The protein below binds the small molecule below.
Small molecule (SMILES): O=C(Cc1ccc(O)cc1)Nc1ncc(-c2ccc(O)cc2)nc1Cc1ccccc1

Sequence of chain 1.B:
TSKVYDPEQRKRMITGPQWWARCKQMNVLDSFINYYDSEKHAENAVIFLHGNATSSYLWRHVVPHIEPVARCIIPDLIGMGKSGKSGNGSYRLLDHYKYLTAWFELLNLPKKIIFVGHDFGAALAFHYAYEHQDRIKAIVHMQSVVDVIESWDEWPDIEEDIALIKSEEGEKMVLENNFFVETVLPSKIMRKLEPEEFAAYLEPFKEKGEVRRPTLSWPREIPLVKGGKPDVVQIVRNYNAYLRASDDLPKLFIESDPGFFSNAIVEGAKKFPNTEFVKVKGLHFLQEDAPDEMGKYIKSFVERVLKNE

Binding-site contacts:
Ligand atom C5 contacts residue PHE262 of chain 1.B at 3.8 Å (hydrophobic).
Ligand atom C10 contacts residue ILE223 of chain 1.B at 3.7 Å (hydrophobic).
Ligand atom C19 contacts residue PHE261 of chain 1.B at 3.8 Å (hydrophobic).
Ligand atom N1 contacts residue TRP156 of chain 1.B at 3.6 Å.
Ligand atom C16 contacts residue ILE150 of chain 1.B at 3.7 Å (hydrophobic).
Ligand atom O17 contacts residue TRP156 of chain 1.B at 3.8 Å.
Ligand atom C30 contacts residue ILE266 of chain 1.B at 3.4 Å (hydrophobic).
Ligand atom C2 contacts residue ILE223 of chain 1.B at 3.7 Å (hydrophobic).
Ligand atom C14 contacts residue ASP148 of chain 1.B at 3.7 Å.
Ligand atom C14 contacts residue TRP156 of chain 1.B at 3.5 Å (hydrophobic).
Ligand atom O17 contacts residue ASP148 of chain 1.B at 3.5 Å (salt-bridge).
Ligand atom C29 contacts residue HIS285 of chain 1.B at 3.6 Å.
Ligand atom C15 contacts residue ILE150 of chain 1.B at 3.7 Å (hydrophobic).
Ligand atom C15 contacts residue ASP148 of chain 1.B at 3.1 Å.
Ligand atom C30 contacts residue HIS285 of chain 1.B at 3.5 Å.
Ligand atom C13 contacts residue TRP156 of chain 1.B at 3.5 Å (hydrophobic).
Ligand atom C13 contacts residue SER145 of chain 1.B at 3.3 Å.
Ligand atom C12 contacts residue TRP156 of chain 1.B at 3.9 Å (hydrophobic).
Ligand atom C30 contacts residue GLN144 of chain 1.B at 3.4 Å.
Ligand atom C6 contacts residue PHE262 of chain 1.B at 3.8 Å (hydrophobic).
Ligand atom N4 contacts residue ILE159 of chain 1.B at 3.4 Å.
Ligand atom C12 contacts residue VAL146 of chain 1.B at 3.8 Å (hydrophobic).
Ligand atom C31 contacts residue GLN144 of chain 1.B at 3.5 Å.
Ligand atom C29 contacts residue ILE266 of chain 1.B at 3.5 Å (hydrophobic).
Ligand atom C14 contacts residue VAL146 of chain 1.B at 3.9 Å (hydrophobic).
Ligand atom N7 contacts residue PHE261 of chain 1.B at 3.8 Å.
Ligand atom C28 contacts residue HIS285 of chain 1.B at 3.9 Å.
Ligand atom O33 contacts residue PHE121 of chain 1.B at 3.9 Å.
Ligand atom C16 contacts residue PRO224 of chain 1.B at 3.6 Å (hydrophobic).
Ligand atom N4 contacts residue TRP156 of chain 1.B at 3.8 Å.
Ligand atom O33 contacts residue ILE223 of chain 1.B at 3.9 Å.
Ligand atom C20 contacts residue PHE261 of chain 1.B at 3.7 Å (hydrophobic).
Ligand atom C23 contacts residue ASP162 of chain 1.B at 3.5 Å.
Ligand atom C31 contacts residue HIS285 of chain 1.B at 3.7 Å.
Ligand atom C15 contacts residue TRP156 of chain 1.B at 3.8 Å (hydrophobic).
Ligand atom C24 contacts residue PHE262 of chain 1.B at 3.6 Å (hydrophobic).
Ligand atom C13 contacts residue VAL146 of chain 1.B at 3.5 Å (hydrophobic).
Ligand atom C5 contacts residue ILE159 of chain 1.B at 3.5 Å (hydrophobic).
Ligand atom C32 contacts residue ASP120 of chain 1.B at 3.6 Å.
Ligand atom O17 contacts residue VAL147 of chain 1.B at 3.4 Å (h-bond).